Binding-site contacts:
Ligand atom O contacts residue ASP114 of chain 1.B at 2.5 Å (salt-bridge).
Ligand atom O3 contacts residue SER62 of chain 1.B at 3.4 Å.
Ligand atom O1 contacts residue ILE115 of chain 1.B at 3.3 Å.
Ligand atom C5 contacts residue ILE115 of chain 1.B at 3.8 Å (hydrophobic).
Ligand atom C3 contacts residue GLY28 of chain 1.B at 3.8 Å.
Ligand atom O contacts residue GLY64 of chain 1.B at 3.5 Å.
Ligand atom C9 contacts residue ASP149 of chain 1.B at 3.4 Å.
Ligand atom C contacts residue GLY28 of chain 1.B at 3.4 Å.
Ligand atom C9 contacts residue PHE200 of chain 1.B at 3.6 Å (hydrophobic).
Ligand atom C5 contacts residue PRO167 of chain 1.B at 3.5 Å (hydrophobic).
Ligand atom C1 contacts residue ASP114 of chain 1.B at 3.5 Å.
Ligand atom N contacts residue ILE115 of chain 1.B at 3.6 Å.
Ligand atom C8 contacts residue ILE61 of chain 1.B at 3.6 Å (hydrophobic).
Ligand atom C8 contacts residue SER150 of chain 1.B at 3.2 Å.
Ligand atom C10 contacts residue TYR178 of chain 1.B at 3.4 Å (hydrophobic).
Ligand atom N3 contacts residue PHE200 of chain 1.B at 3.8 Å.
Ligand atom C12 contacts residue TYR178 of chain 1.B at 3.7 Å (hydrophobic).
Ligand atom O2 contacts residue PRO167 of chain 1.B at 3.3 Å.
Ligand atom O1 contacts residue ASP114 of chain 1.B at 2.6 Å (salt-bridge).
Ligand atom C11 contacts residue TYR178 of chain 1.B at 3.5 Å (hydrophobic).
Ligand atom N2 contacts residue ASP114 of chain 1.B at 3.6 Å.
Ligand atom N2 contacts residue ILE115 of chain 1.B at 3.5 Å (h-bond).
Ligand atom C4 contacts residue ASP114 of chain 1.B at 3.2 Å.
Ligand atom C18 contacts residue ILE115 of chain 1.B at 3.8 Å (hydrophobic).
Ligand atom C7 contacts residue ILE115 of chain 1.B at 3.4 Å (hydrophobic).
Ligand atom N3 contacts residue SER150 of chain 1.B at 3.0 Å (h-bond).
Ligand atom O3 contacts residue ASP114 of chain 1.B at 3.7 Å.
Ligand atom N3 contacts residue ASP149 of chain 1.B at 3.3 Å (salt-bridge).
Ligand atom C8 contacts residue CYS148 of chain 1.B at 3.8 Å (hydrophobic).
Ligand atom N2 contacts residue ILE61 of chain 1.B at 3.7 Å.
Ligand atom C6 contacts residue ILE115 of chain 1.B at 3.5 Å (hydrophobic).
Ligand atom O2 contacts residue GLY28 of chain 1.B at 3.3 Å (h-bond).
Ligand atom N1 contacts residue ILE115 of chain 1.B at 3.8 Å.
Ligand atom C contacts residue ASP114 of chain 1.B at 3.4 Å.
Ligand atom C17 contacts residue ILE115 of chain 1.B at 3.7 Å (hydrophobic).
Ligand atom N1 contacts residue PRO167 of chain 1.B at 3.6 Å.
Ligand atom C8 contacts residue ILE115 of chain 1.B at 3.8 Å (hydrophobic).
Ligand atom N4 contacts residue ASP149 of chain 1.B at 2.6 Å (salt-bridge).
Ligand atom C2 contacts residue ASP114 of chain 1.B at 3.8 Å.
Ligand atom C10 contacts residue ASP149 of chain 1.B at 3.5 Å.

The small molecule below binds the protein below.
Small molecule (SMILES): OC[C@H]1O[C@@H](n2cnc3c(NCCCCc4ccccc4)ncnc32)[C@H](O)[C@@H]1O

Sequence of chain 1.B:
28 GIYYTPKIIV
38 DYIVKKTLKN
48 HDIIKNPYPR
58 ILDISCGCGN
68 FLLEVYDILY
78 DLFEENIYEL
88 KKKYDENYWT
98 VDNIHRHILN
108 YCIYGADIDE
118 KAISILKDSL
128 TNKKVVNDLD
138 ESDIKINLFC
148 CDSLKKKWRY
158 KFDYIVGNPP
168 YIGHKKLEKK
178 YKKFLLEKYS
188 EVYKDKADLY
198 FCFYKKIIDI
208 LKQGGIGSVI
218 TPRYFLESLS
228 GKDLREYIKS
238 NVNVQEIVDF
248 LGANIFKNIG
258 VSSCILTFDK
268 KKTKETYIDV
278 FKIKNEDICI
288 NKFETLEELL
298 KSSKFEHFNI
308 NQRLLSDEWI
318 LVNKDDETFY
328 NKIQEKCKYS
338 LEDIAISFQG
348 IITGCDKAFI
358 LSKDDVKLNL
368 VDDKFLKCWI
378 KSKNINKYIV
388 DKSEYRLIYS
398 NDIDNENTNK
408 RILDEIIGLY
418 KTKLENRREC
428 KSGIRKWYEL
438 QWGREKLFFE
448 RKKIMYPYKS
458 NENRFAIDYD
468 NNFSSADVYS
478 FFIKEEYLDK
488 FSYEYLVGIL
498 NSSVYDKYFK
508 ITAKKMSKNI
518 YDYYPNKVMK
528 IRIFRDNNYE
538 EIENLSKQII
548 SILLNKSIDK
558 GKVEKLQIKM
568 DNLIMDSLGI